Binding-site contacts:
Ligand atom O5 contacts residue ASN36 of chain 1.A at 2.3 Å (h-bond).
Ligand atom C3 contacts residue ASN36 of chain 1.A at 3.8 Å.
Ligand atom C1 contacts residue ASN36 of chain 1.A at 1.4 Å.
Ligand atom C1 contacts residue GLN323 of chain 1.A at 4.3 Å.
Ligand atom C2 contacts residue ASN36 of chain 1.A at 2.4 Å.
Ligand atom C6 contacts residue GLU40 of chain 1.A at 3.3 Å.
Ligand atom N2 contacts residue ASN36 of chain 1.A at 3.0 Å (h-bond).
Ligand atom C8 contacts residue GLN323 of chain 1.A at 3.2 Å.
Ligand atom O6 contacts residue THR38 of chain 1.A at 2.8 Å (h-bond).
Ligand atom C6 contacts residue ASN41 of chain 1.A at 3.7 Å.
Ligand atom O6 contacts residue GLU40 of chain 1.A at 3.4 Å.
Ligand atom C5 contacts residue ASN36 of chain 1.A at 3.6 Å.
Ligand atom C1 contacts residue ASN41 of chain 1.A at 4.1 Å.
Ligand atom C1 contacts residue THR38 of chain 1.A at 3.9 Å.
Ligand atom C2 contacts residue GLN323 of chain 1.A at 4.4 Å.
Ligand atom N2 contacts residue GLN323 of chain 1.A at 3.4 Å (h-bond).
Ligand atom C5 contacts residue THR38 of chain 1.A at 3.9 Å.
Ligand atom O5 contacts residue THR38 of chain 1.A at 3.4 Å.
Ligand atom C4 contacts residue ASN36 of chain 1.A at 4.2 Å.
Ligand atom C5 contacts residue ASN41 of chain 1.A at 4.0 Å.
Ligand atom O6 contacts residue ASN36 of chain 1.A at 4.5 Å.
Ligand atom O7 contacts residue ASN36 of chain 1.A at 4.1 Å.
Ligand atom O6 contacts residue ASN41 of chain 1.A at 2.4 Å (h-bond).
Ligand atom O5 contacts residue ASN41 of chain 1.A at 3.1 Å (h-bond).
Ligand atom O7 contacts residue GLN323 of chain 1.A at 4.5 Å.
Ligand atom C7 contacts residue GLN323 of chain 1.A at 3.6 Å.
Ligand atom C6 contacts residue THR38 of chain 1.A at 4.0 Å.
Ligand atom C7 contacts residue ASN36 of chain 1.A at 3.8 Å.

Sequence of chain 1.A:
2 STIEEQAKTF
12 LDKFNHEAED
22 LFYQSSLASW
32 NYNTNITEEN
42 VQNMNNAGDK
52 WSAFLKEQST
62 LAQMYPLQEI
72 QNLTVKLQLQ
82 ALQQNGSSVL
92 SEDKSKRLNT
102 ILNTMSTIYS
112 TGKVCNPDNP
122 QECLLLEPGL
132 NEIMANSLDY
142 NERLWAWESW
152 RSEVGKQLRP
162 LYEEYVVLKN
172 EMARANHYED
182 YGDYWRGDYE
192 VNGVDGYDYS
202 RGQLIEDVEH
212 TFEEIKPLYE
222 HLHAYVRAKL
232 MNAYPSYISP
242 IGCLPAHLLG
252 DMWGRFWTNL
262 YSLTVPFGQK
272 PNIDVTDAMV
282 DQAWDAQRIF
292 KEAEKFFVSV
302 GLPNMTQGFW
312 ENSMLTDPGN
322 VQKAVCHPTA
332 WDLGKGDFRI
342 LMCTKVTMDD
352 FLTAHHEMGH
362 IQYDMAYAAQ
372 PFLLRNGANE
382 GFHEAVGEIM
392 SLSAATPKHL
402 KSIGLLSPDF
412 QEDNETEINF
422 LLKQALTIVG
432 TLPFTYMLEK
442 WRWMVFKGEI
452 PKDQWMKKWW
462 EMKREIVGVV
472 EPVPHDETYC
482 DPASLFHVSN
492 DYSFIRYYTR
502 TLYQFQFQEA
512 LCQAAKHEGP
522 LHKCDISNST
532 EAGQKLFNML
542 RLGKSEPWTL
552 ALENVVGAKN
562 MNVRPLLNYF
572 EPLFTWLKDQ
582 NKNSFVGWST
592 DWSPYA

This protein binds this small molecule.
Small molecule (SMILES): CC(=O)N[C@@H]1[C@@H](O)[C@H](O)[C@@H](CO)O[C@H]1O